Sequence of chain 2.C:
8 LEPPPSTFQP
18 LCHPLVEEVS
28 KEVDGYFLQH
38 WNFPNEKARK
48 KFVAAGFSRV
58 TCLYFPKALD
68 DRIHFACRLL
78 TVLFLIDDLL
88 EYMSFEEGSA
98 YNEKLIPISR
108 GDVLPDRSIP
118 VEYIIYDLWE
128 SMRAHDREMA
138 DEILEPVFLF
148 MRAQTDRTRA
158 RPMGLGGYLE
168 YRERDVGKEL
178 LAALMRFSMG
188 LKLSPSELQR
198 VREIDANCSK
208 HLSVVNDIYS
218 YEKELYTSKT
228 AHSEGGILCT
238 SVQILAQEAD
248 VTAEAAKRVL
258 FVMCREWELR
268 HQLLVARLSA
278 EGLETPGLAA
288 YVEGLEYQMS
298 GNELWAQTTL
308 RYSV

Binding-site contacts:
Ligand atom CAG contacts residue ASN213 of chain 2.C at 3.9 Å.
Ligand atom CAJ contacts residue VAL173 of chain 2.C at 3.8 Å (hydrophobic).
Ligand atom CAD contacts residue PHE147 of chain 2.C at 4.1 Å (hydrophobic).
Ligand atom CAB contacts residue LEU178 of chain 2.C at 4.2 Å (hydrophobic).
Ligand atom CAA contacts residue TYR61 of chain 2.C at 3.7 Å (hydrophobic).
Ligand atom CAK contacts residue ASN299 of chain 2.C at 4.2 Å.
Ligand atom CAF contacts residue PHE147 of chain 2.C at 3.6 Å (hydrophobic).
Ligand atom CAG contacts residue TYR61 of chain 2.C at 4.4 Å (hydrophobic).
Ligand atom CAI contacts residue PHE81 of chain 2.C at 4.0 Å (hydrophobic).
Ligand atom CAA contacts residue ASN299 of chain 2.C at 3.6 Å.
Ligand atom CAH contacts residue ASP84 of chain 2.C at 4.2 Å.
Ligand atom CAE contacts residue ASP84 of chain 2.C at 3.9 Å.
Ligand atom CAD contacts residue POP1 of chain 2.P at 3.4 Å.
Ligand atom CAA contacts residue PHE81 of chain 2.C at 3.6 Å (hydrophobic).
Ligand atom CAH contacts residue POP1 of chain 2.P at 3.3 Å.
Ligand atom CAF contacts residue LEU80 of chain 2.C at 4.2 Å (hydrophobic).
Ligand atom CAC contacts residue VAL173 of chain 2.C at 4.1 Å (hydrophobic).
Ligand atom CAI contacts residue ASN213 of chain 2.C at 4.0 Å.
Ligand atom NAN contacts residue PHE81 of chain 2.C at 3.5 Å.
Ligand atom CAA contacts residue TRP302 of chain 2.C at 3.8 Å (hydrophobic).
Ligand atom CAC contacts residue PHE147 of chain 2.C at 4.1 Å (hydrophobic).
Ligand atom CAE contacts residue LEU80 of chain 2.C at 4.1 Å (hydrophobic).
Ligand atom CAI contacts residue POP1 of chain 2.P at 3.2 Å.
Ligand atom CAG contacts residue PHE81 of chain 2.C at 4.3 Å (hydrophobic).
Ligand atom CAE contacts residue PHE81 of chain 2.C at 3.8 Å (hydrophobic).
Ligand atom CAG contacts residue POP1 of chain 2.P at 4.3 Å.
Ligand atom CAD contacts residue VAL173 of chain 2.C at 3.3 Å (hydrophobic).
Ligand atom CAK contacts residue TYR61 of chain 2.C at 3.4 Å (hydrophobic).
Ligand atom CAD contacts residue ASP172 of chain 2.C at 3.9 Å.
Ligand atom CAA contacts residue VAL57 of chain 2.C at 3.7 Å (hydrophobic).
Ligand atom CAJ contacts residue LEU178 of chain 2.C at 4.1 Å (hydrophobic).
Ligand atom CAO contacts residue VAL173 of chain 2.C at 4.2 Å (hydrophobic).
Ligand atom CAB contacts residue TYR61 of chain 2.C at 3.4 Å (hydrophobic).
Ligand atom CAG contacts residue ASN299 of chain 2.C at 4.3 Å.
Ligand atom CAH contacts residue PHE81 of chain 2.C at 3.7 Å (hydrophobic).
Ligand atom CAB contacts residue PHE81 of chain 2.C at 4.2 Å (hydrophobic).
Ligand atom CAK contacts residue PHE81 of chain 2.C at 4.0 Å (hydrophobic).
Ligand atom NAN contacts residue POP1 of chain 2.P at 3.8 Å.
Ligand atom CAL contacts residue TYR61 of chain 2.C at 3.6 Å (hydrophobic).
Ligand atom CAO contacts residue POP1 of chain 2.P at 4.2 Å.

The small molecule below binds the protein below.
Small molecule (SMILES): C=C(C)[C@H]1CC[NH+]2CCC[C@H](C)[C@@]2(C)C1